This protein binds this small molecule.
Small molecule (SMILES): COc1cc2c(cc1OC)[C@H](CCc1c[nH]c3ccccc13)N(C=O)CC2

Sequence of chain 1.A:
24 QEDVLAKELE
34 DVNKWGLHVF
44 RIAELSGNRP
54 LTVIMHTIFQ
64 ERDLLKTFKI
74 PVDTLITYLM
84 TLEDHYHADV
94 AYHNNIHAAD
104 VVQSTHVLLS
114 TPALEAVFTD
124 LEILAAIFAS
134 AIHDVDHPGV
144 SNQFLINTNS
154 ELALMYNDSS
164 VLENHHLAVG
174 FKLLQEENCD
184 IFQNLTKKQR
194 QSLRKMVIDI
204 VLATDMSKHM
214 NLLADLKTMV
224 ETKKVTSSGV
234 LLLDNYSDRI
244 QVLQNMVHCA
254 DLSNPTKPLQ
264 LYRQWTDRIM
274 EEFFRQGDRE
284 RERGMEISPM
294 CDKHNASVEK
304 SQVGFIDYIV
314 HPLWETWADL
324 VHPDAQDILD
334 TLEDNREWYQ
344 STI

Binding-site contacts:
Ligand atom C3 contacts residue PHE308 of chain 1.A at 3.6 Å (hydrophobic).
Ligand atom C7 contacts residue PHE276 of chain 1.A at 3.6 Å (hydrophobic).
Ligand atom C16 contacts residue MET209 of chain 1.A at 3.4 Å (hydrophobic).
Ligand atom C6 contacts residue ILE272 of chain 1.A at 3.8 Å (hydrophobic).
Ligand atom C13 contacts residue PHE308 of chain 1.A at 4.0 Å (hydrophobic).
Ligand atom C9 contacts residue TYR95 of chain 1.A at 3.9 Å (hydrophobic).
Ligand atom O2 contacts residue ILE272 of chain 1.A at 4.0 Å.
Ligand atom C22 contacts residue MET293 of chain 1.A at 3.5 Å (hydrophobic).
Ligand atom C6 contacts residue PHE308 of chain 1.A at 3.9 Å (hydrophobic).
Ligand atom C5 contacts residue ILE272 of chain 1.A at 3.9 Å (hydrophobic).
Ligand atom C10 contacts residue GLN305 of chain 1.A at 3.9 Å.
Ligand atom C5 contacts residue PHE276 of chain 1.A at 4.0 Å (hydrophobic).
Ligand atom C2 contacts residue PHE308 of chain 1.A at 3.3 Å (hydrophobic).
Ligand atom C4 contacts residue PHE308 of chain 1.A at 4.0 Å (hydrophobic).
Ligand atom C3 contacts residue GLN305 of chain 1.A at 3.7 Å.
Ligand atom C3 contacts residue ILE272 of chain 1.A at 3.9 Å (hydrophobic).
Ligand atom O2 contacts residue GLN305 of chain 1.A at 2.7 Å (h-bond).
Ligand atom C10 contacts residue ASN257 of chain 1.A at 3.6 Å.
Ligand atom C11 contacts residue MET293 of chain 1.A at 3.5 Å (hydrophobic).
Ligand atom C12 contacts residue HIS96 of chain 1.A at 4.0 Å.
Ligand atom C4 contacts residue ILE272 of chain 1.A at 4.0 Å (hydrophobic).
Ligand atom C2 contacts residue GLN305 of chain 1.A at 3.9 Å.
Ligand atom C19 contacts residue ILE312 of chain 1.A at 3.8 Å (hydrophobic).
Ligand atom O1 contacts residue PHE308 of chain 1.A at 3.6 Å.
Ligand atom C1 contacts residue ILE272 of chain 1.A at 3.9 Å (hydrophobic).
Ligand atom C22 contacts residue PHE308 of chain 1.A at 3.9 Å (hydrophobic).
Ligand atom N2 contacts residue MET209 of chain 1.A at 3.5 Å.
Ligand atom C11 contacts residue GLN305 of chain 1.A at 3.4 Å.
Ligand atom O1 contacts residue ILE272 of chain 1.A at 3.6 Å.
Ligand atom O3 contacts residue HIS96 of chain 1.A at 3.1 Å (h-bond).
Ligand atom C4 contacts residue PHE276 of chain 1.A at 3.9 Å (hydrophobic).
Ligand atom C2 contacts residue ILE272 of chain 1.A at 3.6 Å (hydrophobic).
Ligand atom C1 contacts residue PHE308 of chain 1.A at 3.6 Å (hydrophobic).
Ligand atom C10 contacts residue ILE272 of chain 1.A at 4.1 Å (hydrophobic).
Ligand atom O2 contacts residue PHE308 of chain 1.A at 3.6 Å.
Ligand atom C11 contacts residue PHE308 of chain 1.A at 4.1 Å (hydrophobic).
Ligand atom C21 contacts residue PHE308 of chain 1.A at 4.0 Å (hydrophobic).
Ligand atom O1 contacts residue GLN305 of chain 1.A at 3.0 Å (h-bond).
Ligand atom C21 contacts residue MET293 of chain 1.A at 3.7 Å (hydrophobic).
Ligand atom C5 contacts residue PHE308 of chain 1.A at 4.0 Å (hydrophobic).